Binding-site contacts:
Ligand atom C4 contacts residue ASN616 of chain 1.A at 4.2 Å.
Ligand atom C5 contacts residue ASN616 of chain 1.A at 3.7 Å.
Ligand atom C8 contacts residue ASN616 of chain 1.A at 4.3 Å.
Ligand atom C1 contacts residue ASN616 of chain 1.A at 1.4 Å.
Ligand atom O7 contacts residue ASN616 of chain 1.A at 2.8 Å (h-bond).
Ligand atom N2 contacts residue ASN616 of chain 1.A at 2.9 Å (h-bond).
Ligand atom C3 contacts residue ASN616 of chain 1.A at 3.8 Å.
Ligand atom C7 contacts residue ASN616 of chain 1.A at 3.1 Å.
Ligand atom C2 contacts residue ASN616 of chain 1.A at 2.5 Å.
Ligand atom O5 contacts residue ASN616 of chain 1.A at 2.3 Å (h-bond).
Ligand atom C8 contacts residue GLN644 of chain 1.A at 4.0 Å.

This protein binds this small molecule.
Small molecule (SMILES): CC(=O)N[C@@H]1[C@@H](O)[C@H](O)[C@@H](CO)O[C@H]1O

Sequence of chain 1.A:
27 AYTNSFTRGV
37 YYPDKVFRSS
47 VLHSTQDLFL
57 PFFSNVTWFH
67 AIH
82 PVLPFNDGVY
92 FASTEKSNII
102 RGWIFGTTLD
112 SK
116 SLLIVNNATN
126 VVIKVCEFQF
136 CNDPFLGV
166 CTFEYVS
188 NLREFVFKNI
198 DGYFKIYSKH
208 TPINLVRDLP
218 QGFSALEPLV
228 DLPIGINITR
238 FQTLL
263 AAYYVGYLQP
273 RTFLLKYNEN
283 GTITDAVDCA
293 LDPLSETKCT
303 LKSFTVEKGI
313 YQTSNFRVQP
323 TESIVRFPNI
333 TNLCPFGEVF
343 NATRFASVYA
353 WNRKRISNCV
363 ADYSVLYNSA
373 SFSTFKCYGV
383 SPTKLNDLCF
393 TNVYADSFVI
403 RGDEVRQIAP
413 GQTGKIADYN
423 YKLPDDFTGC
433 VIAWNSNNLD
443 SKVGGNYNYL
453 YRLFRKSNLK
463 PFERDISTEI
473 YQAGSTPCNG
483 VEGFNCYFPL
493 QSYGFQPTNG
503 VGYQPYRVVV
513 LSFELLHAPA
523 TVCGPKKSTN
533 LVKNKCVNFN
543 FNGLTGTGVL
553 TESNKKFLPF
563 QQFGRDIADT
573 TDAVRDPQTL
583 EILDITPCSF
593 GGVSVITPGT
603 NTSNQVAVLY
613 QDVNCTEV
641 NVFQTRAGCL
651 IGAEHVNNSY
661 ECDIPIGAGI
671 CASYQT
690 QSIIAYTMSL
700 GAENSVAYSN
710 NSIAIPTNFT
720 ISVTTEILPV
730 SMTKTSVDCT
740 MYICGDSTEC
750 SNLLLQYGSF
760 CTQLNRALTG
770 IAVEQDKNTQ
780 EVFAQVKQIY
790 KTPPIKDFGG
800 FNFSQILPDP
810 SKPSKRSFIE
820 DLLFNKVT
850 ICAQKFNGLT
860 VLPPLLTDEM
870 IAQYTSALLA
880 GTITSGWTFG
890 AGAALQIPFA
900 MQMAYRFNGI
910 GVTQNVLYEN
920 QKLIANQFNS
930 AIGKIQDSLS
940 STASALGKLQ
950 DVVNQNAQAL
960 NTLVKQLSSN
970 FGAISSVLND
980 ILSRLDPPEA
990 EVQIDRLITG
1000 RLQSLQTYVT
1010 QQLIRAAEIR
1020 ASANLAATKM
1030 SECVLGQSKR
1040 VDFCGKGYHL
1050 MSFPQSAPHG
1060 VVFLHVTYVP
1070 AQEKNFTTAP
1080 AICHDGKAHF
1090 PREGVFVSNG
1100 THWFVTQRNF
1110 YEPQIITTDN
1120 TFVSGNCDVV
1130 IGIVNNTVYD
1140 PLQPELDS